Sequence of chain 53.M:
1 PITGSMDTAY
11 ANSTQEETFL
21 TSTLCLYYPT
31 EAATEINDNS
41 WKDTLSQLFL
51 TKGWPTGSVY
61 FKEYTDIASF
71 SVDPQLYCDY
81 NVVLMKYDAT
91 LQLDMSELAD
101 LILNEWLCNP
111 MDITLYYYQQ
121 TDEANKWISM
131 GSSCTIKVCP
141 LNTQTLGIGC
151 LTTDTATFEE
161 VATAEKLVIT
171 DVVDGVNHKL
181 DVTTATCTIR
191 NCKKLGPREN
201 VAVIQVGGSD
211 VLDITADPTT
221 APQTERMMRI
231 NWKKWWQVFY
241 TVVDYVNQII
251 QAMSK

Binding-site contacts:
Ligand atom N2 contacts residue ASN12 of chain 53.M at 3.8 Å.
Ligand atom C5 contacts residue ASN12 of chain 53.M at 4.2 Å.
Ligand atom O5 contacts residue ASN12 of chain 53.M at 2.8 Å (h-bond).
Ligand atom C2 contacts residue ASN12 of chain 53.M at 3.3 Å.
Ligand atom C1 contacts residue ASN12 of chain 53.M at 2.2 Å.
Ligand atom O7 contacts residue ASN12 of chain 53.M at 3.6 Å.
Ligand atom C7 contacts residue ASN12 of chain 53.M at 3.9 Å.

A protein and the small-molecule ligand that binds it are described below.
Small molecule (SMILES): CC(=O)N[C@H]1[C@H](O[C@H]2[C@H](O)[C@@H](NC(C)=O)CO[C@@H]2CO)O[C@H](CO)[C@@H](O)[C@@H]1O